The protein below binds the small molecule below.
Small molecule (SMILES): CC(=O)N[C@H]1[C@H](O[C@H]2[C@H](O)[C@@H](NC(C)=O)CO[C@@H]2CO)O[C@H](CO)[C@@H](O)[C@@H]1O

Binding-site contacts:
Ligand atom C1 contacts residue GLY150 of chain 11.F at 3.8 Å.
Ligand atom C5 contacts residue ASN154 of chain 11.F at 2.1 Å.
Ligand atom O4 contacts residue THR156 of chain 11.F at 4.2 Å.
Ligand atom C8 contacts residue MET151 of chain 11.F at 4.1 Å (hydrophobic).
Ligand atom C7 contacts residue MET151 of chain 11.F at 4.0 Å (hydrophobic).
Ligand atom O6 contacts residue THR156 of chain 11.F at 1.2 Å (h-bond).
Ligand atom O6 contacts residue ASN154 of chain 11.F at 2.4 Å (h-bond).
Ligand atom C6 contacts residue GLY157 of chain 11.F at 4.2 Å.
Ligand atom C4 contacts residue ASN154 of chain 11.F at 3.2 Å.
Ligand atom C7 contacts residue THR156 of chain 11.F at 3.4 Å.
Ligand atom O7 contacts residue HIS148 of chain 11.F at 3.3 Å (h-bond).
Ligand atom C1 contacts residue MET151 of chain 11.F at 3.6 Å (hydrophobic).
Ligand atom C6 contacts residue ASN154 of chain 11.F at 3.0 Å.
Ligand atom O4 contacts residue ASN154 of chain 11.F at 3.5 Å (h-bond).
Ligand atom N2 contacts residue HIS148 of chain 11.F at 2.8 Å (h-bond).
Ligand atom N2 contacts residue GLY150 of chain 11.F at 4.1 Å.
Ligand atom C8 contacts residue HIS148 of chain 11.F at 1.2 Å.
Ligand atom C2 contacts residue MET151 of chain 11.F at 4.1 Å (hydrophobic).
Ligand atom N2 contacts residue MET151 of chain 11.F at 3.4 Å.
Ligand atom C5 contacts residue THR156 of chain 11.F at 3.2 Å.
Ligand atom O5 contacts residue THR156 of chain 11.F at 3.8 Å.
Ligand atom C8 contacts residue GLY157 of chain 11.F at 4.5 Å.
Ligand atom C2 contacts residue ASN154 of chain 11.F at 3.5 Å.
Ligand atom C2 contacts residue HIS148 of chain 11.F at 4.2 Å.
Ligand atom C3 contacts residue ASN154 of chain 11.F at 3.5 Å.
Ligand atom O7 contacts residue THR156 of chain 11.F at 2.4 Å.
Ligand atom C7 contacts residue HIS148 of chain 11.F at 2.3 Å.
Ligand atom C1 contacts residue ASN154 of chain 11.F at 2.5 Å.
Ligand atom N2 contacts residue ASN154 of chain 11.F at 4.3 Å.
Ligand atom O6 contacts residue ASP155 of chain 11.F at 4.2 Å.
Ligand atom N2 contacts residue THR156 of chain 11.F at 4.3 Å.
Ligand atom O5 contacts residue ASN154 of chain 11.F at 2.4 Å (h-bond).
Ligand atom C6 contacts residue ASP155 of chain 11.F at 4.3 Å.
Ligand atom C4 contacts residue THR156 of chain 11.F at 4.1 Å.
Ligand atom C8 contacts residue THR156 of chain 11.F at 2.9 Å.
Ligand atom O5 contacts residue ARG164 of chain 11.F at 4.3 Å.
Ligand atom C6 contacts residue THR156 of chain 11.F at 1.8 Å.
Ligand atom C2 contacts residue GLY150 of chain 11.F at 4.5 Å.

Sequence of chain 11.F:
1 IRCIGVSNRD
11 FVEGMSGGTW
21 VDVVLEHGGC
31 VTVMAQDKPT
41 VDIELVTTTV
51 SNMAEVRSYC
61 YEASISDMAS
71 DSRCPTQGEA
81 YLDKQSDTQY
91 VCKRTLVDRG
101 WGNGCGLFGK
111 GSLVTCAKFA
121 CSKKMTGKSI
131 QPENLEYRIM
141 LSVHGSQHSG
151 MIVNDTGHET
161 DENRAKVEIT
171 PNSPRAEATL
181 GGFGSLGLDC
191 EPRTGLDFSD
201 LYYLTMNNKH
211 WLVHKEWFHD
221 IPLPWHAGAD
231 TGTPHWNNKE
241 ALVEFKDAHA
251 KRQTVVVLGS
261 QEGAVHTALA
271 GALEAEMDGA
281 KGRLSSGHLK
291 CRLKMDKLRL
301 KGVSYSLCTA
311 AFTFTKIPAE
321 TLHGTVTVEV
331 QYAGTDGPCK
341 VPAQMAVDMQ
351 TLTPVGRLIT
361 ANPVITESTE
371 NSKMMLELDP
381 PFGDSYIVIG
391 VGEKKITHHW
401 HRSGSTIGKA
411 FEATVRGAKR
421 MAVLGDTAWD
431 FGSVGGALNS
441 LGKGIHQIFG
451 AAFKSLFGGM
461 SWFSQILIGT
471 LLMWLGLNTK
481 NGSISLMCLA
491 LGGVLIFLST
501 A